Sequence of chain 1.A:
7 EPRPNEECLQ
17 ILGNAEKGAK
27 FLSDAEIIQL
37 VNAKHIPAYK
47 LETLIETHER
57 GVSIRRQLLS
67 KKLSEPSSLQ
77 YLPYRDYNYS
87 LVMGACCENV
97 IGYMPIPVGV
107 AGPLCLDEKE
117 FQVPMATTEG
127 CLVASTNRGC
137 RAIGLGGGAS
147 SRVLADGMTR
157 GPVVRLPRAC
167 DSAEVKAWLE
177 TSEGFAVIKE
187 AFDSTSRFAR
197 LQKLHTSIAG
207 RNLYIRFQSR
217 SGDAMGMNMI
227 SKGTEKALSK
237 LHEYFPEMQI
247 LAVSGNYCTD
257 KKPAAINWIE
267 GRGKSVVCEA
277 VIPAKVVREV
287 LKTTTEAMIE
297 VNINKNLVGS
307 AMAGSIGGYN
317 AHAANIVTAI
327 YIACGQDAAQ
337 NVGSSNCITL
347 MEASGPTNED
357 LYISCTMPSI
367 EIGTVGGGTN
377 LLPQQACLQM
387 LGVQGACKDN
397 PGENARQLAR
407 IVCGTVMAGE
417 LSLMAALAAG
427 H

Sequence of chain 1.B:
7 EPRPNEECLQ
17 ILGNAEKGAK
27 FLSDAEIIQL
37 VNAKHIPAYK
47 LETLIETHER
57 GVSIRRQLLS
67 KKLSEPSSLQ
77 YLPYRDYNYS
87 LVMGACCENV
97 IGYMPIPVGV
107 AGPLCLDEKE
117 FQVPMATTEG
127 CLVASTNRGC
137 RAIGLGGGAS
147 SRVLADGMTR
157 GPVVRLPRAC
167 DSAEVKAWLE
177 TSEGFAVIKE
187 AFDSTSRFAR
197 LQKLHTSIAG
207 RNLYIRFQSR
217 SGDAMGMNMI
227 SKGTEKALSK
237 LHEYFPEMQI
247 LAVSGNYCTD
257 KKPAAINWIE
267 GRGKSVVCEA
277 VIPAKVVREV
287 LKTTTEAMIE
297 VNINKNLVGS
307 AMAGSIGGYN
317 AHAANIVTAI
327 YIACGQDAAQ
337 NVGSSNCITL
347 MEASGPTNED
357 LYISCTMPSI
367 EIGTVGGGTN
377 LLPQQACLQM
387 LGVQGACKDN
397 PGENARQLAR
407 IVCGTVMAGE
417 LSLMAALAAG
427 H

A small-molecule ligand and the protein it binds are described below.
Small molecule (SMILES): CC(C)n1c(C(=O)NCc2ccc(F)cc2)nc(-c2ccc(F)cc2)c1CC[C@@H](O)C[C@@H](O)CC(=O)O

Binding-site contacts:
Ligand atom C4 contacts residue GLY126 of chain 1.A at 3.3 Å.
Ligand atom O7 contacts residue SER250 of chain 1.B at 2.6 Å (h-bond).
Ligand atom C10 contacts residue ASP256 of chain 1.B at 3.5 Å.
Ligand atom O7 contacts residue ARG156 of chain 1.B at 3.3 Å (salt-bridge).
Ligand atom C36 contacts residue SER250 of chain 1.B at 3.4 Å.
Ligand atom C36 contacts residue LYS301 of chain 1.A at 3.5 Å.
Ligand atom C30 contacts residue ARG156 of chain 1.B at 3.4 Å.
Ligand atom O3 contacts residue ARG156 of chain 1.B at 2.9 Å (salt-bridge).
Ligand atom O3 contacts residue ASP256 of chain 1.B at 2.7 Å (salt-bridge).
Ligand atom C35 contacts residue LYS258 of chain 1.B at 3.7 Å.
Ligand atom C30 contacts residue HIS427 of chain 1.A at 3.5 Å.
Ligand atom C9 contacts residue GLU125 of chain 1.A at 3.6 Å.
Ligand atom C11 contacts residue ASP256 of chain 1.B at 3.5 Å.
Ligand atom C1 contacts residue ALA422 of chain 1.A at 3.6 Å (hydrophobic).
Ligand atom O7 contacts residue ASN252 of chain 1.B at 3.7 Å.
Ligand atom O6 contacts residue SER250 of chain 1.B at 3.4 Å (h-bond).
Ligand atom O7 contacts residue LYS258 of chain 1.B at 3.1 Å (salt-bridge).
Ligand atom O6 contacts residue LYS301 of chain 1.A at 2.6 Å (salt-bridge).
Ligand atom C26 contacts residue ARG134 of chain 1.A at 3.7 Å.
Ligand atom O4 contacts residue GLU125 of chain 1.A at 2.7 Å (salt-bridge).
Ligand atom O3 contacts residue MET223 of chain 1.B at 3.5 Å.
Ligand atom C24 contacts residue HIS427 of chain 1.A at 3.5 Å.
Ligand atom O4 contacts residue LYS257 of chain 1.B at 3.2 Å (salt-bridge).
Ligand atom O2 contacts residue SER131 of chain 1.A at 2.6 Å (h-bond).
Ligand atom F1 contacts residue VAL249 of chain 1.B at 3.3 Å.
Ligand atom N3 contacts residue LEU419 of chain 1.A at 3.4 Å.
Ligand atom C5 contacts residue LEU419 of chain 1.A at 3.6 Å (hydrophobic).
Ligand atom C24 contacts residue VAL249 of chain 1.B at 3.5 Å (hydrophobic).
Ligand atom F2 contacts residue ALA130 of chain 1.A at 3.2 Å.
Ligand atom F1 contacts residue SER227 of chain 1.B at 3.0 Å.
Ligand atom O4 contacts residue ASN321 of chain 1.A at 2.9 Å (h-bond).
Ligand atom C36 contacts residue ALA317 of chain 1.A at 3.6 Å (hydrophobic).
Ligand atom F1 contacts residue ARG156 of chain 1.B at 3.1 Å.
Ligand atom C3 contacts residue SER131 of chain 1.A at 3.7 Å.
Ligand atom C7 contacts residue GLU125 of chain 1.A at 3.5 Å.
Ligand atom O7 contacts residue LYS301 of chain 1.A at 3.6 Å (salt-bridge).
Ligand atom C2 contacts residue LEU419 of chain 1.A at 3.5 Å (hydrophobic).
Ligand atom C36 contacts residue LYS258 of chain 1.B at 3.4 Å.
Ligand atom C24 contacts residue LEU423 of chain 1.A at 3.7 Å (hydrophobic).
Ligand atom C35 contacts residue ALA317 of chain 1.A at 3.3 Å (hydrophobic).